Binding-site contacts:
Ligand atom O3' contacts residue ARG49 of chain 59.C at 3.6 Å (salt-bridge).
Ligand atom C6 contacts residue THR59 of chain 40.C at 3.5 Å.
Ligand atom N7 contacts residue LYS61 of chain 40.C at 3.4 Å.
Ligand atom OP2 contacts residue LYS89 of chain 59.C at 3.5 Å (salt-bridge).
Ligand atom C5' contacts residue LYS57 of chain 59.C at 3.8 Å.
Ligand atom OP1 contacts residue SER51 of chain 59.C at 2.7 Å (h-bond).
Ligand atom N6 contacts residue THR59 of chain 40.C at 2.7 Å (h-bond).
Ligand atom O5' contacts residue LYS89 of chain 59.C at 3.2 Å (salt-bridge).
Ligand atom OP2 contacts residue TYR85 of chain 40.C at 2.6 Å (h-bond).
Ligand atom OP2 contacts residue THR91 of chain 59.C at 3.7 Å.
Ligand atom OP2 contacts residue LYS57 of chain 59.C at 3.5 Å (salt-bridge).
Ligand atom OP1 contacts residue LYS89 of chain 59.C at 3.5 Å (salt-bridge).
Ligand atom OP1 contacts residue SER52 of chain 59.C at 3.1 Å.
Ligand atom C4' contacts residue ARG49 of chain 59.C at 3.6 Å.
Ligand atom OP2 contacts residue LYS57 of chain 59.C at 3.0 Å (salt-bridge).
Ligand atom C2 contacts residue SER47 of chain 40.C at 3.2 Å.
Ligand atom C8 contacts residue LYS61 of chain 40.C at 3.6 Å.
Ligand atom OP1 contacts residue LYS57 of chain 59.C at 2.9 Å.
Ligand atom N1 contacts residue SER47 of chain 40.C at 2.7 Å (h-bond).
Ligand atom C6 contacts residue THR45 of chain 40.C at 3.4 Å.
Ligand atom C5 contacts residue THR45 of chain 40.C at 3.4 Å.
Ligand atom O5' contacts residue LYS57 of chain 59.C at 2.8 Å (salt-bridge).
Ligand atom OP1 contacts residue ARG49 of chain 59.C at 2.6 Å (salt-bridge).
Ligand atom OP1 contacts residue ASN55 of chain 59.C at 3.2 Å.
Ligand atom N9 contacts residue LYS61 of chain 40.C at 3.8 Å.
Ligand atom N6 contacts residue THR45 of chain 40.C at 2.8 Å (h-bond).
Ligand atom P contacts residue SER51 of chain 59.C at 3.2 Å.
Ligand atom N7 contacts residue THR45 of chain 40.C at 2.7 Å (h-bond).
Ligand atom O5' contacts residue ARG49 of chain 59.C at 3.6 Å (salt-bridge).
Ligand atom OP2 contacts residue SER51 of chain 59.C at 3.3 Å (h-bond).
Ligand atom C5' contacts residue ARG49 of chain 59.C at 2.6 Å.
Ligand atom N6 contacts residue CYS46 of chain 40.C at 3.6 Å (h-bond).
Ligand atom N1 contacts residue THR59 of chain 40.C at 3.4 Å.
Ligand atom P contacts residue ARG49 of chain 59.C at 3.7 Å.
Ligand atom N7 contacts residue TYR85 of chain 40.C at 3.8 Å.
Ligand atom O3' contacts residue SER51 of chain 59.C at 3.3 Å (h-bond).
Ligand atom O4' contacts residue LYS61 of chain 40.C at 3.7 Å.
Ligand atom OP1 contacts residue ASN55 of chain 59.C at 3.0 Å (h-bond).
Ligand atom P contacts residue LYS57 of chain 59.C at 3.1 Å.
Ligand atom OP2 contacts residue LYS43 of chain 40.C at 2.7 Å (salt-bridge).

Sequence of chain 59.C:
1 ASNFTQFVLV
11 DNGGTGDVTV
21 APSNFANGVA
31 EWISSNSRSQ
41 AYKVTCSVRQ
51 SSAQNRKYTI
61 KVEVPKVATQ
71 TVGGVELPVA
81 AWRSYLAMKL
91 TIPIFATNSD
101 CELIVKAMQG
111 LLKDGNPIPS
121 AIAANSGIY

Sequence of chain 40.C:
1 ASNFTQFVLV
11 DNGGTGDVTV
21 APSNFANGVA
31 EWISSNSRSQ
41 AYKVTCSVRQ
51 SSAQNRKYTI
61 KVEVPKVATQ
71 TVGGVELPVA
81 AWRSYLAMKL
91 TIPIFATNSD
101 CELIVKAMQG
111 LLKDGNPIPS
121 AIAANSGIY

This protein binds this small molecule.
Small molecule (SMILES): Nc1ccn([C@@H]2O[C@H](CO[P](=O)(O)O[C@H]3[C@@H](O)[C@H](n4cnc5c(N)ncnc54)O[C@@H]3CO[P](=O)(O)O[C@H]3[C@@H](O)[C@H](n4cnc5c(=O)nc(N)[nH]c54)O[C@@H]3CO[P](=O)(O)O[C@H]3[C@@H](O)[C@H](n4cnc5c(N)ncnc54)O[C@@H]3CO[P](=O)(O)O[C@H]3[C@@H](O)[C@H](n4cnc5c(N)ncnc54)O[C@@H]3CO[P](=O)(O)O[C@H]3[C@@H](O)[C@H](n4ccc(=O)[nH]c4=O)O[C@@H]3CO[P](=O)(O)O[C@H]3[C@@H](O)[C@H](n4ccc(N)nc4=O)O[C@@H]3CO[P](=O)(O)O[C@H]3[C@@H](O)[C@H](n4ccc(=O)[nH]c4=O)O[C@@H]3CO[P](=O)(O)O[C@H]3[C@@H](O)[C@H](n4cnc5c(=O)nc(N)[nH]c54)O[C@@H]3CO)[C@@H](O)[C@H]2O)c(=O)n1